A small-molecule ligand and the protein it binds are described below.
Small molecule (SMILES): O=P(O)(O)OC[C@H]1O[C@H](O)C[C@@H](O)[C@@H]1O

Binding-site contacts:
Ligand atom C5 contacts residue GLN71 of chain 2.A at 4.5 Å.
Ligand atom O5 contacts residue GLN71 of chain 2.A at 4.0 Å.
Ligand atom O3 contacts residue ILE68 of chain 2.A at 3.1 Å.
Ligand atom P contacts residue ARG310 of chain 2.A at 3.7 Å.
Ligand atom C2 contacts residue ARG193 of chain 2.A at 3.5 Å.
Ligand atom C6 contacts residue TYR75 of chain 2.A at 4.2 Å (hydrophobic).
Ligand atom C1 contacts residue ASP227 of chain 2.A at 3.6 Å.
Ligand atom O3P contacts residue TYR75 of chain 2.A at 2.5 Å (h-bond).
Ligand atom O3 contacts residue ARG193 of chain 2.A at 4.2 Å.
Ligand atom O2P contacts residue ARG242 of chain 2.A at 3.4 Å (salt-bridge).
Ligand atom C4 contacts residue GLN71 of chain 2.A at 4.1 Å.
Ligand atom C2 contacts residue VAL40 of chain 1.A at 4.2 Å (hydrophobic).
Ligand atom O2P contacts residue TYR75 of chain 2.A at 3.7 Å.
Ligand atom O1 contacts residue ARG193 of chain 2.A at 2.8 Å (salt-bridge).
Ligand atom O3P contacts residue ARG310 of chain 2.A at 3.1 Å (salt-bridge).
Ligand atom C2 contacts residue GLN71 of chain 2.A at 4.4 Å.
Ligand atom C1 contacts residue ARG193 of chain 2.A at 3.7 Å.
Ligand atom O5 contacts residue ASP227 of chain 2.A at 3.8 Å.
Ligand atom O2P contacts residue ARG310 of chain 2.A at 3.0 Å (salt-bridge).
Ligand atom O1 contacts residue TRP67 of chain 2.A at 4.1 Å.
Ligand atom C2 contacts residue TRP67 of chain 2.A at 3.8 Å (hydrophobic).
Ligand atom O6 contacts residue ARG242 of chain 2.A at 4.0 Å.
Ligand atom C1 contacts residue TRP67 of chain 2.A at 3.8 Å (hydrophobic).
Ligand atom O1P contacts residue PHE196 of chain 2.A at 4.4 Å.
Ligand atom C1 contacts residue THR240 of chain 2.A at 4.3 Å.
Ligand atom C3 contacts residue ILE68 of chain 2.A at 4.4 Å (hydrophobic).
Ligand atom P contacts residue TYR75 of chain 2.A at 2.8 Å.
Ligand atom P contacts residue ARG242 of chain 2.A at 4.5 Å.
Ligand atom C3 contacts residue ARG193 of chain 2.A at 3.4 Å.
Ligand atom O2P contacts residue ARG309 of chain 2.A at 3.0 Å (salt-bridge).
Ligand atom C3 contacts residue VAL40 of chain 1.A at 3.8 Å (hydrophobic).
Ligand atom O1P contacts residue ARG309 of chain 2.A at 4.2 Å.
Ligand atom P contacts residue ARG309 of chain 2.A at 4.2 Å.
Ligand atom O3 contacts residue VAL40 of chain 1.A at 3.5 Å (h-bond).
Ligand atom O6 contacts residue TYR75 of chain 2.A at 4.1 Å.
Ligand atom O1P contacts residue TYR75 of chain 2.A at 2.4 Å (h-bond).
Ligand atom C6 contacts residue GLN71 of chain 2.A at 4.3 Å.
Ligand atom O1 contacts residue ASP227 of chain 2.A at 2.8 Å (salt-bridge).
Ligand atom O5 contacts residue THR240 of chain 2.A at 4.2 Å.
Ligand atom O3P contacts residue TYR155 of chain 2.A at 4.5 Å.

Sequence of chain 2.A:
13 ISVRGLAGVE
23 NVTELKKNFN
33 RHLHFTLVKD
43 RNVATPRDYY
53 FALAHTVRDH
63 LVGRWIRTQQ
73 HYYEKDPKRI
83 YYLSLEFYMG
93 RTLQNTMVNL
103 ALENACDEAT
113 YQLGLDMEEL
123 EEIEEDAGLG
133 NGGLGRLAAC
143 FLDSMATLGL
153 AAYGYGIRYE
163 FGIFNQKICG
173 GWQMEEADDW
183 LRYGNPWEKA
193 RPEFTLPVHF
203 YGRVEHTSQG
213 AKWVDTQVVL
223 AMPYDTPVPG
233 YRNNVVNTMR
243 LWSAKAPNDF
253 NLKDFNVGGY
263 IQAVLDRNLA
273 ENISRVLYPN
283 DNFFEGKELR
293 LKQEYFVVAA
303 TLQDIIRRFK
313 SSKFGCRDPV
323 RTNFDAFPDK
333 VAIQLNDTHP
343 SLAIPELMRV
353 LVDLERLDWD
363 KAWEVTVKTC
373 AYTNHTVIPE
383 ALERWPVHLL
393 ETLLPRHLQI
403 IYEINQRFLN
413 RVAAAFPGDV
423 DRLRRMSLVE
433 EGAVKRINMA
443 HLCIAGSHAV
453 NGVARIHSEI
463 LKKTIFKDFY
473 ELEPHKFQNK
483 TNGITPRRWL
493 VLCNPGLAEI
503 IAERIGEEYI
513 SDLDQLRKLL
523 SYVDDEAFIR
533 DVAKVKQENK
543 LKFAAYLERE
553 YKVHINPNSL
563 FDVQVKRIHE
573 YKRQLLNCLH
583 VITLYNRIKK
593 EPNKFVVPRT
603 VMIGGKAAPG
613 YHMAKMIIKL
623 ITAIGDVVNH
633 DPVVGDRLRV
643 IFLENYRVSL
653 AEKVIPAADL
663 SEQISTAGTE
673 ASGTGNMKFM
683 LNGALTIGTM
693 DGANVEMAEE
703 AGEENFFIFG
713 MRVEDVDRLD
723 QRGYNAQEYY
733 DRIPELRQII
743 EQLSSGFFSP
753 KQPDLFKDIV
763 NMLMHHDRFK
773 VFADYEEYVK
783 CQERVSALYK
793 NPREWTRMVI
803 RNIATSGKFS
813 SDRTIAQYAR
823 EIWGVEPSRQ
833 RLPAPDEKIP

Sequence of chain 1.A:
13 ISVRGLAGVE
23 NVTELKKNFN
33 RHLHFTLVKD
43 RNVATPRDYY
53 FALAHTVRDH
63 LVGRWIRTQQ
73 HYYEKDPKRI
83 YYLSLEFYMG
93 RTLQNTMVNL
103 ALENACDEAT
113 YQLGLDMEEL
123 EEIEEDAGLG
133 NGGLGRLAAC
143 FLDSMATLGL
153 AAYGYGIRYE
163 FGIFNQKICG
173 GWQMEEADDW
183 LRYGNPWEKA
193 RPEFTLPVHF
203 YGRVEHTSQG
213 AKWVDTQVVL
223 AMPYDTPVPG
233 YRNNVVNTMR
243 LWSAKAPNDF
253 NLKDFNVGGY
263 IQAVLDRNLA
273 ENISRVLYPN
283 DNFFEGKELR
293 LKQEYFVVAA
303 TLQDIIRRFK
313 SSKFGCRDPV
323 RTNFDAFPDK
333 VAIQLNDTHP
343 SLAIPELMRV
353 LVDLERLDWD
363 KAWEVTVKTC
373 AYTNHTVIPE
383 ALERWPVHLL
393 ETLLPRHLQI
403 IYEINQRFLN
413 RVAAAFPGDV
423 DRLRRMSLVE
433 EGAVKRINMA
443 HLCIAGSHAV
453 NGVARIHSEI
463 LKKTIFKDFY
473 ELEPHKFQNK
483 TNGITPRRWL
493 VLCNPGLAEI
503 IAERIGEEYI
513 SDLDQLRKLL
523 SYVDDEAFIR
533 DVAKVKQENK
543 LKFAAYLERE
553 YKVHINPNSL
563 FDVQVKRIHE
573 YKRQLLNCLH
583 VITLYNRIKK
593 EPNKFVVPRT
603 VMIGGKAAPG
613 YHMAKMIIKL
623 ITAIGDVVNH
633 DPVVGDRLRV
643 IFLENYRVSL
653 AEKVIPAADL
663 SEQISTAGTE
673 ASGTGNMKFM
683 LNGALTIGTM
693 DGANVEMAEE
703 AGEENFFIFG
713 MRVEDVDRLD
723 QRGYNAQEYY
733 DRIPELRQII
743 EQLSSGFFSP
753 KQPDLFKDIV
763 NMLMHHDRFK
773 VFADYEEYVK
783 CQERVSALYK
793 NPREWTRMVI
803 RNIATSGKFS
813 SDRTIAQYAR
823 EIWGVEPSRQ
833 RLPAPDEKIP